Binding-site contacts:
Ligand atom C14 contacts residue VAL91 of chain 1.A at 3.6 Å (hydrophobic).
Ligand atom N1 contacts residue THR198 of chain 1.A at 2.9 Å (h-bond).
Ligand atom O2 contacts residue VAL142 of chain 1.A at 3.8 Å.
Ligand atom O4 contacts residue GOL1 of chain 1.H at 3.7 Å.
Ligand atom C10 contacts residue PHE130 of chain 1.A at 3.8 Å (hydrophobic).
Ligand atom O1 contacts residue LEU197 of chain 1.A at 3.3 Å.
Ligand atom C7 contacts residue GOL1 of chain 1.H at 3.8 Å.
Ligand atom N5 contacts residue VAL91 of chain 1.A at 3.7 Å.
Ligand atom N1 contacts residue HIS96 of chain 1.A at 3.3 Å (h-bond).
Ligand atom N4 contacts residue CU1 of chain 1.C at 2.4 Å.
Ligand atom S1 contacts residue ZN1 of chain 1.F at 3.0 Å.
Ligand atom C14 contacts residue ASP72 of chain 1.A at 3.6 Å.
Ligand atom N1 contacts residue HIS94 of chain 1.A at 3.2 Å (h-bond).
Ligand atom O1 contacts residue TRP208 of chain 1.A at 3.6 Å.
Ligand atom O2 contacts residue ZN1 of chain 1.F at 3.0 Å.
Ligand atom C6 contacts residue THR199 of chain 1.A at 3.3 Å.
Ligand atom C13 contacts residue PHE130 of chain 1.A at 3.9 Å (hydrophobic).
Ligand atom C3 contacts residue LEU197 of chain 1.A at 3.8 Å (hydrophobic).
Ligand atom O2 contacts residue HIS119 of chain 1.A at 3.4 Å (h-bond).
Ligand atom C6 contacts residue LEU197 of chain 1.A at 3.8 Å (hydrophobic).
Ligand atom C4 contacts residue GOL1 of chain 1.H at 3.8 Å.
Ligand atom C8 contacts residue GOL1 of chain 1.H at 3.9 Å.
Ligand atom C5 contacts residue THR199 of chain 1.A at 3.2 Å.
Ligand atom C14 contacts residue CU1 of chain 1.C at 3.6 Å.
Ligand atom C1 contacts residue LEU197 of chain 1.A at 3.7 Å (hydrophobic).
Ligand atom N1 contacts residue ZN1 of chain 1.F at 1.9 Å.
Ligand atom C5 contacts residue GOL1 of chain 1.H at 3.9 Å.
Ligand atom C2 contacts residue HIS94 of chain 1.A at 3.8 Å.
Ligand atom O4 contacts residue GLN92 of chain 1.A at 3.0 Å (h-bond).
Ligand atom N4 contacts residue ASP72 of chain 1.A at 3.4 Å (salt-bridge).
Ligand atom C13 contacts residue CU1 of chain 1.C at 2.9 Å.
Ligand atom N2 contacts residue GOL1 of chain 1.H at 3.2 Å (h-bond).
Ligand atom C2 contacts residue VAL121 of chain 1.A at 3.7 Å (hydrophobic).
Ligand atom C2 contacts residue LEU197 of chain 1.A at 3.7 Å (hydrophobic).
Ligand atom S1 contacts residue HIS94 of chain 1.A at 3.8 Å.
Ligand atom O1 contacts residue THR198 of chain 1.A at 2.9 Å (h-bond).
Ligand atom O2 contacts residue HIS94 of chain 1.A at 3.3 Å.
Ligand atom C1 contacts residue HIS94 of chain 1.A at 3.9 Å.
Ligand atom N1 contacts residue HIS119 of chain 1.A at 3.3 Å (h-bond).
Ligand atom N3 contacts residue PHE130 of chain 1.A at 3.7 Å.

Sequence of chain 1.A:
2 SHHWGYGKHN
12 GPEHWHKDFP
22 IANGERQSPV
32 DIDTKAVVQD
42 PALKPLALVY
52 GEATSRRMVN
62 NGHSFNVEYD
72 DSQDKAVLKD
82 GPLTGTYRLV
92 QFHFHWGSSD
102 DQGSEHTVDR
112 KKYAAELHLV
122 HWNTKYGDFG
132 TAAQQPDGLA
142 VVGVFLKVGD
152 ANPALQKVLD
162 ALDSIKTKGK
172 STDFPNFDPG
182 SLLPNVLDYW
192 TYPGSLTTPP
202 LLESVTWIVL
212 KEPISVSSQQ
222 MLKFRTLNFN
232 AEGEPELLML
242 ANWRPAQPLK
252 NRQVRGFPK

This small molecule binds to this protein.
Small molecule (SMILES): NS(=O)(=O)c1ccc(C(=O)NCC(=O)NCCc2c[nH]cn2)cc1